Sequence of chain 6.A:
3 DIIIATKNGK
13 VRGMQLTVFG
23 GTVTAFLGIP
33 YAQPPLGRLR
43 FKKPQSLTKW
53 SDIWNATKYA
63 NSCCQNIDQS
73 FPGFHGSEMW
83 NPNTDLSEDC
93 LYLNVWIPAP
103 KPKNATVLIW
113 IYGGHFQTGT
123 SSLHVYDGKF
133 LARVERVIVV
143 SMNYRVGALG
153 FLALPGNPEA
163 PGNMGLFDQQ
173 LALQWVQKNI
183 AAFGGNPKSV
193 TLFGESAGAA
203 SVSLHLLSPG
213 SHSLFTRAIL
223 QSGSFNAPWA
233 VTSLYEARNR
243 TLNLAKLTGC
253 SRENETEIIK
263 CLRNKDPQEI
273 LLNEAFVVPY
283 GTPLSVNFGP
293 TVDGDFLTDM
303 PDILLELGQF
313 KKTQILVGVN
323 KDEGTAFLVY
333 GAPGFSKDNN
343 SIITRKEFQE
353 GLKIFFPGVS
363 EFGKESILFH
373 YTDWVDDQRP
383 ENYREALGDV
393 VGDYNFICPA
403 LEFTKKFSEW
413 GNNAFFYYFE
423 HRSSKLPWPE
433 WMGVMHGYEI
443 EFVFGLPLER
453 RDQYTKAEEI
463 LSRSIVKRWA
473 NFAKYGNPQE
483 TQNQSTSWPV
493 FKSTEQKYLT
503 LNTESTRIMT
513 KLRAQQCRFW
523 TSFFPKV

Binding-site contacts:
Ligand atom C4 contacts residue ASN485 of chain 6.A at 3.7 Å.
Ligand atom C3 contacts residue ARG465 of chain 6.A at 4.5 Å.
Ligand atom O7 contacts residue ASN485 of chain 6.A at 4.0 Å.
Ligand atom N2 contacts residue ARG465 of chain 6.A at 4.3 Å.
Ligand atom O7 contacts residue ARG465 of chain 6.A at 3.5 Å.
Ligand atom C7 contacts residue ARG465 of chain 6.A at 3.8 Å.
Ligand atom C8 contacts residue GLU482 of chain 6.A at 4.4 Å.
Ligand atom C5 contacts residue ASN485 of chain 6.A at 3.7 Å.
Ligand atom C7 contacts residue GLU482 of chain 6.A at 4.5 Å.
Ligand atom O5 contacts residue ASN485 of chain 6.A at 2.7 Å (h-bond).
Ligand atom C8 contacts residue ARG465 of chain 6.A at 3.8 Å.
Ligand atom N2 contacts residue ASN485 of chain 6.A at 3.0 Å (h-bond).
Ligand atom C8 contacts residue LYS469 of chain 6.A at 3.7 Å.
Ligand atom O3 contacts residue ARG465 of chain 6.A at 3.4 Å.
Ligand atom O7 contacts residue GLU482 of chain 6.A at 4.3 Å.
Ligand atom C1 contacts residue ASN485 of chain 6.A at 1.6 Å.
Ligand atom C7 contacts residue ASN485 of chain 6.A at 3.8 Å.
Ligand atom C2 contacts residue ASN485 of chain 6.A at 2.3 Å.
Ligand atom O7 contacts residue SER466 of chain 6.A at 4.2 Å.
Ligand atom C3 contacts residue ASN485 of chain 6.A at 3.6 Å.

This small molecule binds to this protein.
Small molecule (SMILES): CC(=O)N[C@@H]1[C@@H](O)[C@H](O)[C@@H](CO)O[C@H]1O